This protein binds this small molecule.
Small molecule (SMILES): CC(=O)N[C@@H]1[C@@H](O)[C@H](O)[C@@H](CO)O[C@H]1O

Sequence of chain 1.A:
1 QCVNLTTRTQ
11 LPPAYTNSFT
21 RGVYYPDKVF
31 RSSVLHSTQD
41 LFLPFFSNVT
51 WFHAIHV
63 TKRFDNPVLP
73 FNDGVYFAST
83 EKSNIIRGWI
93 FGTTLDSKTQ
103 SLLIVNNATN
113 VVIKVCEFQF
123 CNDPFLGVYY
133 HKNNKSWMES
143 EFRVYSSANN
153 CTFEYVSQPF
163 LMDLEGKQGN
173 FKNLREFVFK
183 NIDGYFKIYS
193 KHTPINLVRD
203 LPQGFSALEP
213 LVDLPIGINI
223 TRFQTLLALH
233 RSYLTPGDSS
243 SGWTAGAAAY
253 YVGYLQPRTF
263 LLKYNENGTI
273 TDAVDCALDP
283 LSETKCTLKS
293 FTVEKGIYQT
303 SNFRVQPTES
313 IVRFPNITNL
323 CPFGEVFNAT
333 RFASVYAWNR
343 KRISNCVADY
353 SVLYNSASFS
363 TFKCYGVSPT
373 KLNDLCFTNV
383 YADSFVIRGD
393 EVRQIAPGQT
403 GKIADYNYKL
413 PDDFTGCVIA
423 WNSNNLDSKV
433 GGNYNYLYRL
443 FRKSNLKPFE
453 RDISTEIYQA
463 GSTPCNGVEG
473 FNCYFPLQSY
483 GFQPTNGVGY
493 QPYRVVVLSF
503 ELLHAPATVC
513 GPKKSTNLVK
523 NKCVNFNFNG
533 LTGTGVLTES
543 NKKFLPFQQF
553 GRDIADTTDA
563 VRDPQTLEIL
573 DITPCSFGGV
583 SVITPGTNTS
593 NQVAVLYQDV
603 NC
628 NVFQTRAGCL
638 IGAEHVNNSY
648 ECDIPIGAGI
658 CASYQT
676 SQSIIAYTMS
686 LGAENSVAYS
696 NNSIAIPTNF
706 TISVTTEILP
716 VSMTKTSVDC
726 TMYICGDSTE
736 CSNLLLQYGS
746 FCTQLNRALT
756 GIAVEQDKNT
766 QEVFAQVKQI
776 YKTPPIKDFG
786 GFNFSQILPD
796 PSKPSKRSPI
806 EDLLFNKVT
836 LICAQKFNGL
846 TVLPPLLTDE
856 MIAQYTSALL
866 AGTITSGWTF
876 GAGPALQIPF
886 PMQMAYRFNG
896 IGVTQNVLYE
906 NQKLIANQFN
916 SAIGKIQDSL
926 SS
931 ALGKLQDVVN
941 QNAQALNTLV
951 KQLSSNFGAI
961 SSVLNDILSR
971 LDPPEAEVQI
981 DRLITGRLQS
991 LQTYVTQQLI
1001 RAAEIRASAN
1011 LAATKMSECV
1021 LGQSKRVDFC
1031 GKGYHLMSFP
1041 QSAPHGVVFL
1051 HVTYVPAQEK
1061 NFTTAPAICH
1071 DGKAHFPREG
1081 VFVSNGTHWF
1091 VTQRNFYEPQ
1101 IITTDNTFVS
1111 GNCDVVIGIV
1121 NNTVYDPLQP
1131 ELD

Binding-site contacts:
Ligand atom C1 contacts residue ASN318 of chain 1.A at 1.4 Å.
Ligand atom C4 contacts residue GLN567 of chain 1.A at 3.2 Å.
Ligand atom C5 contacts residue ILE319 of chain 1.A at 3.6 Å (hydrophobic).
Ligand atom O6 contacts residue PRO317 of chain 1.A at 3.2 Å.
Ligand atom O5 contacts residue PRO317 of chain 1.A at 4.2 Å.
Ligand atom C6 contacts residue ASN318 of chain 1.A at 4.3 Å.
Ligand atom C6 contacts residue PRO317 of chain 1.A at 4.2 Å (hydrophobic).
Ligand atom C6 contacts residue GLN567 of chain 1.A at 3.7 Å.
Ligand atom C5 contacts residue GLN567 of chain 1.A at 3.8 Å.
Ligand atom C4 contacts residue ILE319 of chain 1.A at 4.5 Å (hydrophobic).
Ligand atom C6 contacts residue ILE319 of chain 1.A at 4.1 Å (hydrophobic).
Ligand atom O4 contacts residue ILE319 of chain 1.A at 4.3 Å.
Ligand atom O7 contacts residue ARG315 of chain 1.A at 4.4 Å.
Ligand atom O5 contacts residue ASN318 of chain 1.A at 2.4 Å (h-bond).
Ligand atom O6 contacts residue ASN318 of chain 1.A at 3.6 Å.
Ligand atom C2 contacts residue GLN567 of chain 1.A at 3.6 Å.
Ligand atom C3 contacts residue ASN318 of chain 1.A at 3.8 Å.
Ligand atom C5 contacts residue ASN318 of chain 1.A at 3.7 Å.
Ligand atom O3 contacts residue GLN567 of chain 1.A at 3.5 Å (h-bond).
Ligand atom O5 contacts residue GLN567 of chain 1.A at 3.2 Å (h-bond).
Ligand atom O7 contacts residue GLN567 of chain 1.A at 4.3 Å.
Ligand atom O5 contacts residue ILE319 of chain 1.A at 4.3 Å.
Ligand atom O6 contacts residue THR320 of chain 1.A at 4.4 Å.
Ligand atom O7 contacts residue ASN318 of chain 1.A at 3.5 Å (h-bond).
Ligand atom C2 contacts residue ASN318 of chain 1.A at 2.5 Å.
Ligand atom C1 contacts residue GLN567 of chain 1.A at 3.8 Å.
Ligand atom C3 contacts residue GLN567 of chain 1.A at 3.7 Å.
Ligand atom O4 contacts residue GLN567 of chain 1.A at 4.1 Å.
Ligand atom O6 contacts residue ILE319 of chain 1.A at 3.5 Å (h-bond).
Ligand atom N2 contacts residue ASN318 of chain 1.A at 2.9 Å (h-bond).
Ligand atom C7 contacts residue ASN318 of chain 1.A at 3.4 Å.
Ligand atom C4 contacts residue ASN318 of chain 1.A at 4.2 Å.